Sequence of chain 1.C:
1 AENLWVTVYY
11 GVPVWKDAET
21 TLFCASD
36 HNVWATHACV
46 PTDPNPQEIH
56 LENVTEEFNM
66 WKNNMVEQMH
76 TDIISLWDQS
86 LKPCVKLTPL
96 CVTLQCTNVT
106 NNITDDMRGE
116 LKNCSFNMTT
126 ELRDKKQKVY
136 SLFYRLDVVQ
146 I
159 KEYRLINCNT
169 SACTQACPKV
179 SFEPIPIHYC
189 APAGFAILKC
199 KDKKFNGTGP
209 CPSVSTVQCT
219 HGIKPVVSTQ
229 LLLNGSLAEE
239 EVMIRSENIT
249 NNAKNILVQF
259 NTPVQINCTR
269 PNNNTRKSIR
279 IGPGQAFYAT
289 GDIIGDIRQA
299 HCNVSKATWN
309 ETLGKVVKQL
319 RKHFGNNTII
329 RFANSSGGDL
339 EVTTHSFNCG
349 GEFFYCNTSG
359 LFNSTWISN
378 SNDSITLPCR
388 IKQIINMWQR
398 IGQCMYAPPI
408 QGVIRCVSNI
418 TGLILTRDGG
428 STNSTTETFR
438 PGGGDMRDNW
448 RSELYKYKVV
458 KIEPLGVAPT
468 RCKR

A small-molecule ligand and the protein it binds are described below.
Small molecule (SMILES): CC(=O)N[C@@H]1[C@@H](O)[C@H](O)[C@@H](CO)O[C@H]1O

Binding-site contacts:
Ligand atom O7 contacts residue ASN361 of chain 1.C at 3.1 Å (h-bond).
Ligand atom C3 contacts residue NAG2 of chain 1.X at 4.4 Å.
Ligand atom C8 contacts residue GLY358 of chain 1.C at 4.3 Å.
Ligand atom O5 contacts residue ASN361 of chain 1.C at 2.4 Å (h-bond).
Ligand atom C7 contacts residue GLY358 of chain 1.C at 4.4 Å.
Ligand atom O7 contacts residue SER357 of chain 1.C at 4.0 Å.
Ligand atom C2 contacts residue ASN361 of chain 1.C at 2.4 Å.
Ligand atom C3 contacts residue ASN361 of chain 1.C at 3.8 Å.
Ligand atom C1 contacts residue ASN361 of chain 1.C at 1.4 Å.
Ligand atom N2 contacts residue NAG2 of chain 1.X at 3.7 Å.
Ligand atom C5 contacts residue ASN361 of chain 1.C at 3.7 Å.
Ligand atom C4 contacts residue ASN361 of chain 1.C at 4.2 Å.
Ligand atom C8 contacts residue NAG1 of chain 1.X at 3.5 Å.
Ligand atom C8 contacts residue ASN361 of chain 1.C at 4.3 Å.
Ligand atom C7 contacts residue NAG2 of chain 1.X at 4.3 Å.
Ligand atom C8 contacts residue NAG2 of chain 1.X at 3.9 Å.
Ligand atom O3 contacts residue NAG2 of chain 1.X at 4.2 Å.
Ligand atom C7 contacts residue ASN361 of chain 1.C at 3.1 Å.
Ligand atom C8 contacts residue SER357 of chain 1.C at 3.9 Å.
Ligand atom N2 contacts residue ASN361 of chain 1.C at 2.8 Å (h-bond).
Ligand atom C7 contacts residue SER357 of chain 1.C at 4.1 Å.
Ligand atom O7 contacts residue GLY358 of chain 1.C at 3.7 Å.